Binding-site contacts:
Ligand atom CAC contacts residue PHE139 of chain 1.B at 3.9 Å (hydrophobic).
Ligand atom OAA contacts residue ASP167 of chain 1.B at 4.3 Å.
Ligand atom CAC contacts residue PHE217 of chain 1.B at 4.1 Å (hydrophobic).
Ligand atom CAB contacts residue VAL165 of chain 1.B at 4.2 Å (hydrophobic).
Ligand atom OAA contacts residue GLN47 of chain 1.B at 3.2 Å.
Ligand atom CAD contacts residue PHE217 of chain 1.B at 3.9 Å (hydrophobic).
Ligand atom CAF contacts residue ASP167 of chain 1.B at 4.0 Å.
Ligand atom NAE contacts residue ASP167 of chain 1.B at 2.9 Å (salt-bridge).
Ligand atom CAB contacts residue LEU51 of chain 1.B at 3.8 Å (hydrophobic).
Ligand atom OAA contacts residue THR208 of chain 1.B at 4.4 Å.
Ligand atom CAD contacts residue LEU50 of chain 1.B at 3.8 Å (hydrophobic).
Ligand atom NAE contacts residue PHE217 of chain 1.B at 3.7 Å.
Ligand atom CAF contacts residue PHE217 of chain 1.B at 3.6 Å (hydrophobic).
Ligand atom OAA contacts residue PHE217 of chain 1.B at 3.3 Å.
Ligand atom NAE contacts residue GLN47 of chain 1.B at 4.1 Å.
Ligand atom CAD contacts residue GLN47 of chain 1.B at 3.8 Å.
Ligand atom CAC contacts residue LEU51 of chain 1.B at 4.4 Å (hydrophobic).
Ligand atom CAB contacts residue GLN47 of chain 1.B at 3.8 Å.
Ligand atom CAC contacts residue ASP167 of chain 1.B at 3.6 Å.
Ligand atom CAF contacts residue GLN47 of chain 1.B at 3.6 Å.
Ligand atom CAC contacts residue VAL165 of chain 1.B at 4.0 Å (hydrophobic).

The protein below binds the small molecule below.
Small molecule (SMILES): O=C1CCCN1

Sequence of chain 1.B:
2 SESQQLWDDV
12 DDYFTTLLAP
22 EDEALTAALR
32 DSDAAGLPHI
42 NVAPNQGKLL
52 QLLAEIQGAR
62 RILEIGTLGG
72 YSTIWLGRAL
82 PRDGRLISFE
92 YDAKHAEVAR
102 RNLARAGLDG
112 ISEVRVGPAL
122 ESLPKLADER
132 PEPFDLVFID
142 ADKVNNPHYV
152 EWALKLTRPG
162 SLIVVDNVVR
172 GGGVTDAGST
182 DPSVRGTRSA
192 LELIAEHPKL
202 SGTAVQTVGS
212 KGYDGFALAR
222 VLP